This protein binds this small molecule.
Small molecule (SMILES): Nc1nc2ncc(CO)nc2c(=O)[nH]1

Sequence of chain 1.F:
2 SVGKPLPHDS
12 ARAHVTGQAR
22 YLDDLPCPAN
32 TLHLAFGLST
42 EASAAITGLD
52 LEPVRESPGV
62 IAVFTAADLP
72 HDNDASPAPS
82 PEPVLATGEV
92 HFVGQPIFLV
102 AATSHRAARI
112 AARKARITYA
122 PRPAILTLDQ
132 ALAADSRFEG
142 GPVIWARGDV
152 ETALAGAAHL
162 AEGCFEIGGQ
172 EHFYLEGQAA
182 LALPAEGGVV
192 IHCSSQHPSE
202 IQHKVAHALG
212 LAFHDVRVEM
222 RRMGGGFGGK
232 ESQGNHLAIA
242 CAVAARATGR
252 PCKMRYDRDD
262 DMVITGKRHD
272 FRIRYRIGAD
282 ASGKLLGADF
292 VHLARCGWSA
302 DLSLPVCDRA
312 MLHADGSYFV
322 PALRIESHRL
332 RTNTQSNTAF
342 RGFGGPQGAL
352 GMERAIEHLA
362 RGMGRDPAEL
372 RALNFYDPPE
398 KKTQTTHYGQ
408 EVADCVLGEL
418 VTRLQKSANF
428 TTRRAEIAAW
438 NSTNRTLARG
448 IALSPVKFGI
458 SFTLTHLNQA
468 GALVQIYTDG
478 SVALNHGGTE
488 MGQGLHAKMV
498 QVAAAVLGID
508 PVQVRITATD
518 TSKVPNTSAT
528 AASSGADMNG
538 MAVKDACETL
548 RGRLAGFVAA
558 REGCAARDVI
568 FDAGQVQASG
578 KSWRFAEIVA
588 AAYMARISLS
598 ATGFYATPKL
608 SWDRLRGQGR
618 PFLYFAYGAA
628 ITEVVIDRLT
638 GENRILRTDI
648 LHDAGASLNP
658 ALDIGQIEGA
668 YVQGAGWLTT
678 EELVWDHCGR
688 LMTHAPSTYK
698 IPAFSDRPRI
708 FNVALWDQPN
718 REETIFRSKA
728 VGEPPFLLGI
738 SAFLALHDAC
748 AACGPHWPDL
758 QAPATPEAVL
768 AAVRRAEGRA

Binding-site contacts:
Ligand atom O4 contacts residue SER458 of chain 1.F at 4.0 Å.
Ligand atom N1 contacts residue ALA529 of chain 1.F at 3.9 Å.
Ligand atom C6 contacts residue PHE459 of chain 1.F at 4.0 Å (hydrophobic).
Ligand atom N2 contacts residue GLU730 of chain 1.F at 3.1 Å (salt-bridge).
Ligand atom N5 contacts residue PRO306 of chain 1.F at 4.0 Å.
Ligand atom N1 contacts residue ALA528 of chain 1.F at 3.8 Å.
Ligand atom N5 contacts residue PHE459 of chain 1.F at 3.7 Å.
Ligand atom N1 contacts residue XAX1 of chain 1.X at 3.5 Å (h-bond).
Ligand atom O4 contacts residue PHE459 of chain 1.F at 3.6 Å.
Ligand atom C2 contacts residue ALA529 of chain 1.F at 3.6 Å (hydrophobic).
Ligand atom C2 contacts residue PHE344 of chain 1.F at 3.4 Å (hydrophobic).
Ligand atom N2 contacts residue ALA529 of chain 1.F at 3.1 Å (h-bond).
Ligand atom N3 contacts residue ARG310 of chain 1.F at 3.2 Å (salt-bridge).
Ligand atom O4 contacts residue THR460 of chain 1.F at 2.9 Å (h-bond).
Ligand atom N5 contacts residue PHE344 of chain 1.F at 4.0 Å.
Ligand atom N3 contacts residue ALA529 of chain 1.F at 3.7 Å.
Ligand atom O6A contacts residue PRO306 of chain 1.F at 3.4 Å.
Ligand atom O6A contacts residue LEU461 of chain 1.F at 3.4 Å.
Ligand atom C9 contacts residue PHE344 of chain 1.F at 3.4 Å (hydrophobic).
Ligand atom C7 contacts residue LEU303 of chain 1.F at 3.8 Å (hydrophobic).
Ligand atom C9 contacts residue PHE459 of chain 1.F at 3.7 Å (hydrophobic).
Ligand atom N8 contacts residue PHE344 of chain 1.F at 3.5 Å.
Ligand atom C6A contacts residue LEU464 of chain 1.F at 3.5 Å (hydrophobic).
Ligand atom C10 contacts residue PHE344 of chain 1.F at 3.5 Å (hydrophobic).
Ligand atom N3 contacts residue PHE344 of chain 1.F at 3.5 Å.
Ligand atom C2 contacts residue XAX1 of chain 1.X at 3.5 Å.
Ligand atom C4 contacts residue THR460 of chain 1.F at 3.9 Å.
Ligand atom C4 contacts residue PHE344 of chain 1.F at 3.7 Å (hydrophobic).
Ligand atom N2 contacts residue XAX1 of chain 1.X at 2.7 Å (h-bond).
Ligand atom N1 contacts residue PHE344 of chain 1.F at 3.5 Å.
Ligand atom C7 contacts residue GLU232 of chain 1.F at 3.2 Å.
Ligand atom C4 contacts residue ARG310 of chain 1.F at 3.9 Å.
Ligand atom C7 contacts residue PHE344 of chain 1.F at 3.9 Å (hydrophobic).
Ligand atom C4 contacts residue PHE459 of chain 1.F at 4.0 Å (hydrophobic).
Ligand atom N8 contacts residue PHE459 of chain 1.F at 3.9 Å.
Ligand atom N2 contacts residue PHE344 of chain 1.F at 3.4 Å.
Ligand atom N8 contacts residue GLU232 of chain 1.F at 3.1 Å (salt-bridge).
Ligand atom C6A contacts residue LEU461 of chain 1.F at 3.7 Å (hydrophobic).
Ligand atom C10 contacts residue PHE459 of chain 1.F at 3.5 Å (hydrophobic).
Ligand atom O4 contacts residue ARG310 of chain 1.F at 3.5 Å (salt-bridge).